Binding-site contacts:
Ligand atom C2 contacts residue OLB1 of chain 1.J at 3.8 Å.
Ligand atom C19 contacts residue CYS359 of chain 1.A at 4.0 Å (hydrophobic).
Ligand atom O1 contacts residue CYS364 of chain 1.A at 4.0 Å.
Ligand atom C10 contacts residue PHE360 of chain 1.A at 4.4 Å (hydrophobic).
Ligand atom C19 contacts residue PHE360 of chain 1.A at 3.6 Å (hydrophobic).
Ligand atom C25 contacts residue OLA1 of chain 1.G at 4.1 Å.
Ligand atom C23 contacts residue PHE191 of chain 1.A at 4.3 Å (hydrophobic).
Ligand atom C7 contacts residue PHE360 of chain 1.A at 3.7 Å (hydrophobic).
Ligand atom C25 contacts residue OLB1 of chain 1.J at 4.4 Å.
Ligand atom C26 contacts residue OLB1 of chain 1.J at 4.2 Å.
Ligand atom C11 contacts residue OLB1 of chain 1.J at 4.3 Å.
Ligand atom C4 contacts residue PHE360 of chain 1.A at 3.9 Å (hydrophobic).
Ligand atom C1 contacts residue PHE363 of chain 1.A at 4.0 Å (hydrophobic).
Ligand atom C26 contacts residue OLA1 of chain 1.G at 3.8 Å.
Ligand atom C12 contacts residue CYS359 of chain 1.A at 4.2 Å (hydrophobic).
Ligand atom C27 contacts residue LEU352 of chain 1.A at 4.3 Å (hydrophobic).
Ligand atom C19 contacts residue PHE363 of chain 1.A at 4.2 Å (hydrophobic).
Ligand atom C24 contacts residue OLB1 of chain 1.J at 3.5 Å.
Ligand atom C24 contacts residue LEU196 of chain 1.A at 4.3 Å (hydrophobic).
Ligand atom C23 contacts residue ILE356 of chain 1.A at 4.4 Å (hydrophobic).
Ligand atom C1 contacts residue OLB1 of chain 1.J at 3.7 Å.
Ligand atom C18 contacts residue ILE356 of chain 1.A at 4.0 Å (hydrophobic).
Ligand atom C21 contacts residue PHE191 of chain 1.A at 4.1 Å (hydrophobic).
Ligand atom C18 contacts residue CYS359 of chain 1.A at 4.3 Å (hydrophobic).
Ligand atom C11 contacts residue PHE363 of chain 1.A at 4.2 Å (hydrophobic).
Ligand atom C6 contacts residue PHE360 of chain 1.A at 3.7 Å (hydrophobic).
Ligand atom C21 contacts residue PHE192 of chain 1.A at 4.2 Å (hydrophobic).
Ligand atom C25 contacts residue LEU196 of chain 1.A at 4.3 Å (hydrophobic).
Ligand atom C5 contacts residue PHE360 of chain 1.A at 3.7 Å (hydrophobic).
Ligand atom C2 contacts residue PHE363 of chain 1.A at 3.7 Å (hydrophobic).
Ligand atom C21 contacts residue OLB1 of chain 1.J at 4.0 Å.
Ligand atom C20 contacts residue ILE356 of chain 1.A at 4.1 Å (hydrophobic).

Sequence of chain 1.A:
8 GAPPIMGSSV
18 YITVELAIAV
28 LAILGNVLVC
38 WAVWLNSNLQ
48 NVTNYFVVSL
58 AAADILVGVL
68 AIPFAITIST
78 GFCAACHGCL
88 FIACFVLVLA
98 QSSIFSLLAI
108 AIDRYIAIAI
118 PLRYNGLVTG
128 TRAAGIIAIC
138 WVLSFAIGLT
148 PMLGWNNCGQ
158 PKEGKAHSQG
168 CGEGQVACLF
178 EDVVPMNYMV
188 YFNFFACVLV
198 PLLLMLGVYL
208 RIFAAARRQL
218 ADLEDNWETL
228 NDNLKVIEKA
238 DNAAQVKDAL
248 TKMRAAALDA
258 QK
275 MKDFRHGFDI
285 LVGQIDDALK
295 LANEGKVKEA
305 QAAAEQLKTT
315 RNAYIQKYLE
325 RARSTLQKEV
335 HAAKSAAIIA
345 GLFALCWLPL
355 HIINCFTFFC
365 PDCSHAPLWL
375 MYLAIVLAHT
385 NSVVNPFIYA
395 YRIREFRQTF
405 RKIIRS

This small molecule binds to this protein.
Small molecule (SMILES): CC(C)CCC[C@@H](C)[C@H]1CC[C@H]2[C@@H]3CC=C4C[C@@H](O)CC[C@]4(C)[C@H]3CC[C@]12C